Sequence of chain 1.A:
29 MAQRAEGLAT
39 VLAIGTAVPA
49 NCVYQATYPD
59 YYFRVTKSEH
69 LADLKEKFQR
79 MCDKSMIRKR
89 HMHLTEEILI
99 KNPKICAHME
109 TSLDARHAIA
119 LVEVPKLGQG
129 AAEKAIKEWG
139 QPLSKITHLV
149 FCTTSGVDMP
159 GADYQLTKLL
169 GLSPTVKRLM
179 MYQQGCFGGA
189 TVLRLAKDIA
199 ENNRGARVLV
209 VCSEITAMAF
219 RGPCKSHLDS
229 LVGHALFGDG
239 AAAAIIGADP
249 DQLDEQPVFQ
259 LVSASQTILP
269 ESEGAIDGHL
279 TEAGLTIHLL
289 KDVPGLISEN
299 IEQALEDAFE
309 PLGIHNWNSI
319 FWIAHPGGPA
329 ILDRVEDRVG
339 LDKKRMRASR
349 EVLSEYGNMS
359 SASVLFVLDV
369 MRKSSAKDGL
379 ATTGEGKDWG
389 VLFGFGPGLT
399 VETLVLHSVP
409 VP

Binding-site contacts:
Ligand atom C7 contacts residue LEU283 of chain 1.B at 3.6 Å (hydrophobic).
Ligand atom O3 contacts residue ASP237 of chain 1.B at 3.5 Å (salt-bridge).
Ligand atom C1 contacts residue CYS184 of chain 1.B at 3.6 Å (hydrophobic).
Ligand atom O5 contacts residue GLY276 of chain 1.B at 3.5 Å.
Ligand atom O3 contacts residue GLU212 of chain 1.B at 3.2 Å.
Ligand atom C15 contacts residue SER358 of chain 1.B at 3.7 Å.
Ligand atom C3 contacts residue MET157 of chain 1.A at 3.7 Å (hydrophobic).
Ligand atom O1 contacts residue SER358 of chain 1.B at 3.8 Å.
Ligand atom C12 contacts residue ILE213 of chain 1.B at 3.6 Å (hydrophobic).
Ligand atom C14 contacts residue SER358 of chain 1.B at 3.9 Å.
Ligand atom O2 contacts residue ILE285 of chain 1.B at 3.7 Å.
Ligand atom O5 contacts residue MET157 of chain 1.A at 3.9 Å.
Ligand atom C8 contacts residue LEU283 of chain 1.B at 3.9 Å (hydrophobic).
Ligand atom C12 contacts residue THR214 of chain 1.B at 3.7 Å.
Ligand atom C14 contacts residue THR214 of chain 1.B at 3.6 Å.
Ligand atom O4 contacts residue GLY183 of chain 1.B at 3.9 Å.
Ligand atom O5 contacts residue ILE285 of chain 1.B at 3.2 Å.
Ligand atom O4 contacts residue CYS184 of chain 1.B at 3.7 Å.
Ligand atom C3 contacts residue ILE274 of chain 1.B at 4.0 Å (hydrophobic).
Ligand atom O1 contacts residue PHE235 of chain 1.B at 3.8 Å.
Ligand atom C12 contacts residue GLU212 of chain 1.B at 3.8 Å.
Ligand atom C11 contacts residue SER153 of chain 1.B at 3.6 Å.
Ligand atom C13 contacts residue GLU212 of chain 1.B at 3.5 Å.
Ligand atom O5 contacts residue THR284 of chain 1.B at 3.9 Å.
Ligand atom C14 contacts residue PHE235 of chain 1.B at 3.9 Å (hydrophobic).
Ligand atom C14 contacts residue ASN356 of chain 1.B at 3.9 Å.
Ligand atom O4 contacts residue PRO395 of chain 1.B at 3.3 Å.
Ligand atom O2 contacts residue LEU283 of chain 1.B at 3.5 Å.
Ligand atom C15 contacts residue PHE235 of chain 1.B at 3.4 Å (hydrophobic).
Ligand atom O3 contacts residue GLY236 of chain 1.B at 2.6 Å (h-bond).
Ligand atom C8 contacts residue PHE235 of chain 1.B at 3.9 Å (hydrophobic).
Ligand atom C13 contacts residue GLY236 of chain 1.B at 3.4 Å.
Ligand atom C13 contacts residue THR214 of chain 1.B at 3.2 Å.
Ligand atom C12 contacts residue SER153 of chain 1.B at 3.2 Å.
Ligand atom C4 contacts residue MET157 of chain 1.A at 3.7 Å (hydrophobic).
Ligand atom O5 contacts residue ASP275 of chain 1.B at 3.7 Å.
Ligand atom O3 contacts residue ILE213 of chain 1.B at 3.4 Å (h-bond).
Ligand atom O3 contacts residue THR214 of chain 1.B at 3.2 Å.
Ligand atom C4 contacts residue ILE285 of chain 1.B at 3.6 Å (hydrophobic).
Ligand atom C14 contacts residue GLY236 of chain 1.B at 3.4 Å.

Sequence of chain 1.B:
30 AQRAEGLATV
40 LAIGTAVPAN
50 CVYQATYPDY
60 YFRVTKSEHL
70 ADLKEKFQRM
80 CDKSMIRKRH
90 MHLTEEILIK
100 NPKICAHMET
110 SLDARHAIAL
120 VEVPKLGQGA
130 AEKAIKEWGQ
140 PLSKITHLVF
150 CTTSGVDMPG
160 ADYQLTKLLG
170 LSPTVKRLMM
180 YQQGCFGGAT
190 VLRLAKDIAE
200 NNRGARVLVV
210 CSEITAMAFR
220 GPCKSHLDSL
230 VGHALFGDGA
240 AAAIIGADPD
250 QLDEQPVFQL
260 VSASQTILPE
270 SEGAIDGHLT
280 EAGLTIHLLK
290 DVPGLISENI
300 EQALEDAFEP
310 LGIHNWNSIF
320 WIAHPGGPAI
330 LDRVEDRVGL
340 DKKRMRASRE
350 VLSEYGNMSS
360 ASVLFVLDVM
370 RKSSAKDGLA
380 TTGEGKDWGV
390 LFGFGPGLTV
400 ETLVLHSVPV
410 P

The small molecule below binds the protein below.
Small molecule (SMILES): O=C1C[C@@H](c2ccc(O)cc2)Oc2cc(O)cc(O)c21